Sequence of chain 2.A:
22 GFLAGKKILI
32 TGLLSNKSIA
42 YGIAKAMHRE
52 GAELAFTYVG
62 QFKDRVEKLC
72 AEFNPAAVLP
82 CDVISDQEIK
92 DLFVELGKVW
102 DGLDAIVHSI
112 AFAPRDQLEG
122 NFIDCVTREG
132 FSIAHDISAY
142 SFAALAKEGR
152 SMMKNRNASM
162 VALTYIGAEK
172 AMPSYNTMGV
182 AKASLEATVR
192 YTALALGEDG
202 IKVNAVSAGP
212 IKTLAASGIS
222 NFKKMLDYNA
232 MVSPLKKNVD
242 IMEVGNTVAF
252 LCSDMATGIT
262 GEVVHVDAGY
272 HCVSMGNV

Binding-site contacts:
Ligand atom C9 contacts residue TYR176 of chain 2.A at 4.0 Å (hydrophobic).
Ligand atom C7 contacts residue TYR176 of chain 2.A at 3.6 Å (hydrophobic).
Ligand atom C16 contacts residue MET179 of chain 2.A at 3.6 Å (hydrophobic).
Ligand atom C17 contacts residue LEU119 of chain 2.A at 3.8 Å (hydrophobic).
Ligand atom C6 contacts residue TYR176 of chain 2.A at 3.6 Å (hydrophobic).
Ligand atom C3 contacts residue TYR166 of chain 2.A at 4.0 Å (hydrophobic).
Ligand atom N21 contacts residue TYR176 of chain 2.A at 3.7 Å.
Ligand atom C10 contacts residue TYR176 of chain 2.A at 3.3 Å (hydrophobic).
Ligand atom C7 contacts residue ILE220 of chain 2.A at 3.9 Å (hydrophobic).
Ligand atom O2 contacts residue MET226 of chain 2.A at 3.2 Å (h-bond).
Ligand atom N21 contacts residue NAD1 of chain 2.C at 3.7 Å.
Ligand atom C1 contacts residue TYR166 of chain 2.A at 4.0 Å (hydrophobic).
Ligand atom C16 contacts residue ALA112 of chain 2.A at 3.9 Å (hydrophobic).
Ligand atom C1 contacts residue MET173 of chain 2.A at 3.7 Å (hydrophobic).
Ligand atom C10 contacts residue NAD1 of chain 2.C at 3.3 Å.
Ligand atom C8 contacts residue PHE223 of chain 2.A at 3.6 Å (hydrophobic).
Ligand atom N11 contacts residue NAD1 of chain 2.C at 2.8 Å (h-bond).
Ligand atom C14 contacts residue TYR176 of chain 2.A at 3.9 Å (hydrophobic).
Ligand atom C6 contacts residue SER175 of chain 2.A at 3.9 Å.
Ligand atom C5 contacts residue TYR176 of chain 2.A at 3.5 Å (hydrophobic).
Ligand atom C22 contacts residue PHE223 of chain 2.A at 3.6 Å (hydrophobic).
Ligand atom C14 contacts residue MET179 of chain 2.A at 3.8 Å (hydrophobic).
Ligand atom C13 contacts residue TYR176 of chain 2.A at 3.7 Å (hydrophobic).
Ligand atom C12 contacts residue NAD1 of chain 2.C at 3.3 Å.
Ligand atom N11 contacts residue TYR176 of chain 2.A at 2.8 Å (h-bond).
Ligand atom C1 contacts residue PRO174 of chain 2.A at 3.6 Å (hydrophobic).
Ligand atom C4 contacts residue TYR166 of chain 2.A at 3.3 Å (hydrophobic).
Ligand atom C22 contacts residue NAD1 of chain 2.C at 3.2 Å.
Ligand atom C12 contacts residue TYR176 of chain 2.A at 3.3 Å (hydrophobic).
Ligand atom C14 contacts residue ALA112 of chain 2.A at 3.9 Å (hydrophobic).
Ligand atom C20 contacts residue ALA216 of chain 2.A at 3.5 Å (hydrophobic).
Ligand atom C19 contacts residue ALA216 of chain 2.A at 3.6 Å (hydrophobic).
Ligand atom C8 contacts residue TYR166 of chain 2.A at 3.7 Å (hydrophobic).
Ligand atom C15 contacts residue LEU119 of chain 2.A at 3.8 Å (hydrophobic).
Ligand atom C14 contacts residue NAD1 of chain 2.C at 3.3 Å.
Ligand atom C8 contacts residue NAD1 of chain 2.C at 3.9 Å.
Ligand atom C3 contacts residue MET226 of chain 2.A at 3.7 Å (hydrophobic).
Ligand atom C9 contacts residue PHE223 of chain 2.A at 3.6 Å (hydrophobic).
Ligand atom C6 contacts residue ILE220 of chain 2.A at 3.7 Å (hydrophobic).
Ligand atom C17 contacts residue ALA216 of chain 2.A at 3.4 Å (hydrophobic).

This small molecule binds to this protein.
Small molecule (SMILES): COc1ccc(Cn2cnc3cc4c(cc32)CCC4)cc1C